Sequence of chain 8.PA:
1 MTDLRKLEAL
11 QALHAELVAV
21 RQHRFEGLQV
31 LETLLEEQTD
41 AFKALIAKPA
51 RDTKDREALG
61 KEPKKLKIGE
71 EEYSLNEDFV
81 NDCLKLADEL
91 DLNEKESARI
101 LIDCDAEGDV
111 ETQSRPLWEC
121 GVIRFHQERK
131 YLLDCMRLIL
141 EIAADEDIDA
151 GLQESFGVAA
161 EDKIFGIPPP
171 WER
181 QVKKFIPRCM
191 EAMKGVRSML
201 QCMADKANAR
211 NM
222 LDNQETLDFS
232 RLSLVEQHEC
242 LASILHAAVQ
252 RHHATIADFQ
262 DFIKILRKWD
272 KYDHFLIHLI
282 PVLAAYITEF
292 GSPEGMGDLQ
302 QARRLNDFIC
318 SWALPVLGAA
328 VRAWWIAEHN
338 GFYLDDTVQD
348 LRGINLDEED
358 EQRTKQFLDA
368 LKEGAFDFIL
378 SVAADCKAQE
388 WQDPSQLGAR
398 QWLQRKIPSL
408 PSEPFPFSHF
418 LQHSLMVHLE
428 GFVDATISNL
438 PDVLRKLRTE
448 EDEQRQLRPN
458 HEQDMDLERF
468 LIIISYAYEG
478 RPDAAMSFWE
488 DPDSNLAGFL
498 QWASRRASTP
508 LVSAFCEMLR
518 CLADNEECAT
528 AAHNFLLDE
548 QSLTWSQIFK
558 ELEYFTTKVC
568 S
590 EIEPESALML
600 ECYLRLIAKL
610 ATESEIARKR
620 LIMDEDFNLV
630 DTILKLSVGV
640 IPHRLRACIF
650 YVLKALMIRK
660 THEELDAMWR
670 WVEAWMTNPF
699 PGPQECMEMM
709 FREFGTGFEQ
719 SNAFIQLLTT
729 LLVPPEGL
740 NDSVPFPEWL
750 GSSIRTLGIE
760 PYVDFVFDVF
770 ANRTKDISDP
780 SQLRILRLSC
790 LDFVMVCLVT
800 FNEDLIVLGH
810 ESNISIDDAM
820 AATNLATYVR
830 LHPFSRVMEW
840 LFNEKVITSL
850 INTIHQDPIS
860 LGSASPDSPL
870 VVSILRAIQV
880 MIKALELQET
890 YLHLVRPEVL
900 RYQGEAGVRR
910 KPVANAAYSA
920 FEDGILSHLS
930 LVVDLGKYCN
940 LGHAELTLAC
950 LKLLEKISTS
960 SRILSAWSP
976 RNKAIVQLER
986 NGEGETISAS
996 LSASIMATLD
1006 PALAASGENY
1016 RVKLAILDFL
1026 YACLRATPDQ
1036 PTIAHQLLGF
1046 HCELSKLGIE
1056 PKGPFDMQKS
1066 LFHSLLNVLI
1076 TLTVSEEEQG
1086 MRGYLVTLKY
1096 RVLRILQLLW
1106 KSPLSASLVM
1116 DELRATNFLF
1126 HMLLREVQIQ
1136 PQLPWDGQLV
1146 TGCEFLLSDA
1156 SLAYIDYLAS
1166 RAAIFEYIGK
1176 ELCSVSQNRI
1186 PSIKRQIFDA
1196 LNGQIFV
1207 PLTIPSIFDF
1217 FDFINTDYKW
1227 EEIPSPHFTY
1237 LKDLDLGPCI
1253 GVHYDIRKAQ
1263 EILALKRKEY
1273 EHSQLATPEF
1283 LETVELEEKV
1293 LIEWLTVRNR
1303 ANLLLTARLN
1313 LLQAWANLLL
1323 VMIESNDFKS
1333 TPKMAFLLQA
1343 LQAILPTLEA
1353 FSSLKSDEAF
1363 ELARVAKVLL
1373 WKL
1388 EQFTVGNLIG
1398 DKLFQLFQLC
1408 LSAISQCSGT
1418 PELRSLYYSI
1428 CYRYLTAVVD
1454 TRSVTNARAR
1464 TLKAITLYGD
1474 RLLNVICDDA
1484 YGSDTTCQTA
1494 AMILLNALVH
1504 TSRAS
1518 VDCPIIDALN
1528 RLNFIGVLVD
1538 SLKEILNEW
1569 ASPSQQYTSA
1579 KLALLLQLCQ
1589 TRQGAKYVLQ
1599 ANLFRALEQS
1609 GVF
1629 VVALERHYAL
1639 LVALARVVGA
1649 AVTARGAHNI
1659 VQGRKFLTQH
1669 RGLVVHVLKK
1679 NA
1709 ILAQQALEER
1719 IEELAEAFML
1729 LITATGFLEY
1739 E

This protein binds this small molecule.
Small molecule (SMILES): CC[C@H](C)[C@H](N)C(=O)N[C@@H](CC(C)C)C(=O)N1CCC[C@H]1C(=O)N[C@@H](CCSC)C(=O)N[C@@H](Cc1ccc(O)cc1)C(=O)N[C@@H](CCCCN)C(=O)N[C@@H](CC(C)C)C(=O)N[C@@H](CO)C(=O)N1CCC[C@H]1C=O

Binding-site contacts:
Ligand atom CG contacts residue ALA1120 of chain 8.PA at 4.4 Å (hydrophobic).
Ligand atom O contacts residue VAL1202 of chain 8.PA at 3.2 Å.
Ligand atom CG contacts residue GLN1063 of chain 8.PA at 4.3 Å.
Ligand atom O contacts residue THR1121 of chain 8.PA at 4.0 Å.
Ligand atom CG contacts residue HIS1126 of chain 8.PA at 4.3 Å.
Ligand atom C contacts residue VAL1202 of chain 8.PA at 4.2 Å (hydrophobic).
Ligand atom CA contacts residue HIS1126 of chain 8.PA at 4.3 Å.
Ligand atom CE2 contacts residue GLN1063 of chain 8.PA at 3.3 Å.
Ligand atom CD1 contacts residue ASN1122 of chain 8.PA at 4.3 Å.
Ligand atom CD1 contacts residue ALA1120 of chain 8.PA at 4.3 Å (hydrophobic).
Ligand atom C contacts residue HIS1126 of chain 8.PA at 4.0 Å.
Ligand atom CG2 contacts residue GLN1063 of chain 8.PA at 3.3 Å.
Ligand atom CG contacts residue THR1121 of chain 8.PA at 3.3 Å.
Ligand atom O contacts residue HIS1126 of chain 8.PA at 3.3 Å (h-bond).
Ligand atom CD2 contacts residue ALA1120 of chain 8.PA at 3.5 Å (hydrophobic).
Ligand atom CE1 contacts residue ASN1072 of chain 8.PA at 3.3 Å.
Ligand atom CE1 contacts residue THR1121 of chain 8.PA at 3.9 Å.
Ligand atom CD2 contacts residue THR1121 of chain 8.PA at 4.3 Å.
Ligand atom OH contacts residue GLN1063 of chain 8.PA at 3.7 Å.
Ligand atom OH contacts residue HIS1068 of chain 8.PA at 3.8 Å.
Ligand atom CZ contacts residue GLN1063 of chain 8.PA at 4.1 Å.
Ligand atom OH contacts residue ASN1072 of chain 8.PA at 3.1 Å (h-bond).
Ligand atom CB contacts residue THR1121 of chain 8.PA at 3.3 Å.
Ligand atom SD contacts residue ASN1072 of chain 8.PA at 3.7 Å.
Ligand atom CD1 contacts residue THR1121 of chain 8.PA at 3.0 Å.
Ligand atom CD1 contacts residue PHE1125 of chain 8.PA at 3.6 Å (hydrophobic).
Ligand atom CD1 contacts residue ASN1072 of chain 8.PA at 4.0 Å.
Ligand atom CB contacts residue GLN1063 of chain 8.PA at 4.5 Å.
Ligand atom CD2 contacts residue HIS1126 of chain 8.PA at 3.4 Å.
Ligand atom CG contacts residue ASN1072 of chain 8.PA at 4.2 Å.
Ligand atom CA contacts residue GLN1063 of chain 8.PA at 4.3 Å.
Ligand atom CE2 contacts residue ASN1072 of chain 8.PA at 4.4 Å.
Ligand atom CD2 contacts residue LEU1129 of chain 8.PA at 4.2 Å (hydrophobic).
Ligand atom CZ contacts residue ASN1072 of chain 8.PA at 3.5 Å.
Ligand atom O contacts residue GLN1063 of chain 8.PA at 2.9 Å (h-bond).
Ligand atom CD1 contacts residue GLN1063 of chain 8.PA at 3.8 Å.
Ligand atom C contacts residue GLN1063 of chain 8.PA at 3.9 Å.
Ligand atom CD2 contacts residue PHE1125 of chain 8.PA at 4.2 Å (hydrophobic).
Ligand atom CD2 contacts residue GLN1063 of chain 8.PA at 3.6 Å.
Ligand atom CD2 contacts residue THR1121 of chain 8.PA at 4.0 Å.